Sequence of chain 1.A:
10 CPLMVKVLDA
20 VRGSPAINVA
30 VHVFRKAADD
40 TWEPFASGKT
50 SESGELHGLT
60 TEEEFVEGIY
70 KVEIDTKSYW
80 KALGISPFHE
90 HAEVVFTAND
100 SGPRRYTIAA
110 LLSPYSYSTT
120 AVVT

Binding-site contacts:
Ligand atom O1 contacts residue LYS15 of chain 1.B at 2.9 Å (salt-bridge).
Ligand atom C5 contacts residue ALA108 of chain 1.B at 3.4 Å (hydrophobic).
Ligand atom F1 contacts residue SER117 of chain 1.B at 3.6 Å.
Ligand atom F2 contacts residue LEU110 of chain 1.B at 3.4 Å.
Ligand atom O1 contacts residue LYS15 of chain 2.B at 3.7 Å.
Ligand atom C1 contacts residue FLF1 of chain 2.D at 0.4 Å.
Ligand atom C6 contacts residue FLF1 of chain 2.D at 1.3 Å.
Ligand atom F2 contacts residue SER117 of chain 1.B at 2.9 Å.
Ligand atom F3 contacts residue THR119 of chain 1.B at 3.2 Å.
Ligand atom C5' contacts residue FLF1 of chain 2.D at 0.9 Å.
Ligand atom F1 contacts residue ALA108 of chain 1.B at 3.4 Å.
Ligand atom C7' contacts residue FLF1 of chain 2.D at 0.9 Å.
Ligand atom O2 contacts residue FLF1 of chain 2.D at 0.4 Å.
Ligand atom C4' contacts residue FLF1 of chain 2.D at 0.7 Å.
Ligand atom C2 contacts residue FLF1 of chain 2.D at 1.2 Å.
Ligand atom C5 contacts residue FLF1 of chain 2.D at 2.1 Å.
Ligand atom O1 contacts residue FLF1 of chain 2.D at 1.3 Å (h-bond).
Ligand atom C4 contacts residue ALA108 of chain 1.B at 3.2 Å (hydrophobic).
Ligand atom C4 contacts residue FLF1 of chain 2.D at 2.4 Å.
Ligand atom C7 contacts residue FLF1 of chain 2.D at 0.8 Å.
Ligand atom C7 contacts residue LYS15 of chain 1.B at 3.7 Å.
Ligand atom C5 contacts residue THR119 of chain 1.B at 3.6 Å.
Ligand atom F3 contacts residue LEU110 of chain 2.B at 3.0 Å.
Ligand atom C4 contacts residue VAL121 of chain 1.B at 3.7 Å (hydrophobic).
Ligand atom F3 contacts residue THR118 of chain 1.B at 3.7 Å.
Ligand atom N contacts residue FLF1 of chain 2.D at 0.9 Å (h-bond).
Ligand atom C2' contacts residue FLF1 of chain 2.D at 0.9 Å.
Ligand atom C5 contacts residue LEU17 of chain 2.B at 2.9 Å (hydrophobic).
Ligand atom C3' contacts residue FLF1 of chain 2.D at 0.7 Å.
Ligand atom F1 contacts residue FLF1 of chain 2.D at 1.4 Å.
Ligand atom C1' contacts residue FLF1 of chain 2.D at 0.9 Å.
Ligand atom F1 contacts residue ALA109 of chain 1.B at 3.6 Å.
Ligand atom C4 contacts residue LEU17 of chain 2.B at 3.6 Å (hydrophobic).
Ligand atom C3 contacts residue THR106 of chain 1.B at 3.6 Å.
Ligand atom C3 contacts residue FLF1 of chain 2.D at 2.1 Å.
Ligand atom F2 contacts residue FLF1 of chain 2.D at 1.9 Å.
Ligand atom F3 contacts residue FLF1 of chain 2.D at 2.0 Å.
Ligand atom C6' contacts residue ALA108 of chain 2.B at 3.4 Å (hydrophobic).
Ligand atom C6 contacts residue LEU17 of chain 2.B at 3.4 Å (hydrophobic).
Ligand atom C6' contacts residue FLF1 of chain 2.D at 1.0 Å.

A small-molecule ligand and the protein it binds are described below.
Small molecule (SMILES): O=C(O)c1ccccc1Nc1cccc(C(F)(F)F)c1

Sequence of chain 1.B:
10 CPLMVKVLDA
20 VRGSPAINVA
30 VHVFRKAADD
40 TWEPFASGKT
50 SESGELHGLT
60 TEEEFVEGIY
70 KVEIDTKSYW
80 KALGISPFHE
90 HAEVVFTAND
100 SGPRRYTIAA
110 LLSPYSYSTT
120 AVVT

Sequence of chain 2.B:
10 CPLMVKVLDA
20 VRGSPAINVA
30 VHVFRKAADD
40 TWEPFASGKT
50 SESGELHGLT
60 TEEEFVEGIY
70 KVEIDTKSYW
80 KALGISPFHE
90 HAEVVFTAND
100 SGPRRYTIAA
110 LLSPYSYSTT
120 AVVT